Sequence of chain 8.A:
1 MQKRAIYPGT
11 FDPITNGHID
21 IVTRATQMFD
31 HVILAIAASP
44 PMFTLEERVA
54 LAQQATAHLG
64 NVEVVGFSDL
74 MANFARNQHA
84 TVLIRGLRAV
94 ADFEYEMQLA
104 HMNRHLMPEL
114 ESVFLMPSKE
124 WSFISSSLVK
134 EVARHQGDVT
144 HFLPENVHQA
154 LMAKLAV

A small-molecule ligand and the protein it binds are described below.
Small molecule (SMILES): COc1nnc(-c2ccc(Cl)cc2)c(C)c1C

Sequence of chain 13.A:
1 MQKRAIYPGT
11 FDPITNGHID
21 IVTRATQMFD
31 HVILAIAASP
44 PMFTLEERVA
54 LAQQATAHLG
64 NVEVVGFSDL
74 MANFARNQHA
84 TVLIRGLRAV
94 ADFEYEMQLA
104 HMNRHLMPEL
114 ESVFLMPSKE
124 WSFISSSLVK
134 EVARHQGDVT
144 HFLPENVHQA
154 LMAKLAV

Binding-site contacts:
Ligand atom O15 contacts residue PHE70 of chain 8.A at 4.2 Å.
Ligand atom C10 contacts residue LEU102 of chain 8.A at 4.1 Å (hydrophobic).
Ligand atom C3 contacts residue MET74 of chain 8.A at 4.2 Å (hydrophobic).
Ligand atom C3 contacts residue ASP72 of chain 8.A at 4.0 Å.
Ligand atom C13 contacts residue LEU73 of chain 8.A at 4.3 Å (hydrophobic).
Ligand atom C17 contacts residue PHE70 of chain 8.A at 3.0 Å (hydrophobic).
Ligand atom C10 contacts residue MET74 of chain 8.A at 4.2 Å (hydrophobic).
Ligand atom C5 contacts residue LEU73 of chain 8.A at 3.7 Å (hydrophobic).
Ligand atom CL1 contacts residue MET105 of chain 8.A at 4.0 Å.
Ligand atom C2 contacts residue LEU73 of chain 8.A at 4.3 Å (hydrophobic).
Ligand atom C17 contacts residue ALA38 of chain 8.A at 3.5 Å (hydrophobic).
Ligand atom C7 contacts residue ASP72 of chain 8.A at 3.5 Å.
Ligand atom C12 contacts residue PHE70 of chain 8.A at 4.1 Å (hydrophobic).
Ligand atom N9 contacts residue ALA37 of chain 8.A at 3.5 Å.
Ligand atom C12 contacts residue ALA37 of chain 8.A at 3.7 Å (hydrophobic).
Ligand atom C3 contacts residue LEU73 of chain 8.A at 4.1 Å (hydrophobic).
Ligand atom C13 contacts residue ASP72 of chain 8.A at 3.5 Å.
Ligand atom C1 contacts residue MET74 of chain 8.A at 4.1 Å (hydrophobic).
Ligand atom CL1 contacts residue VAL135 of chain 13.A at 3.6 Å.
Ligand atom C2 contacts residue MET74 of chain 8.A at 4.3 Å (hydrophobic).
Ligand atom C13 contacts residue HIS138 of chain 13.A at 3.3 Å.
Ligand atom CL1 contacts residue LEU131 of chain 13.A at 3.8 Å.
Ligand atom C5 contacts residue MET74 of chain 8.A at 3.5 Å (hydrophobic).
Ligand atom O15 contacts residue ALA38 of chain 8.A at 3.9 Å.
Ligand atom C10 contacts residue ASN106 of chain 8.A at 4.2 Å.
Ligand atom C8 contacts residue LEU73 of chain 8.A at 3.6 Å (hydrophobic).
Ligand atom C14 contacts residue LEU102 of chain 8.A at 3.8 Å (hydrophobic).
Ligand atom C12 contacts residue ASP72 of chain 8.A at 4.0 Å.
Ligand atom C10 contacts residue LEU73 of chain 8.A at 3.6 Å (hydrophobic).
Ligand atom O15 contacts residue SER39 of chain 8.A at 3.9 Å.
Ligand atom C8 contacts residue HIS138 of chain 13.A at 3.2 Å.
Ligand atom C13 contacts residue SER71 of chain 8.A at 3.2 Å.
Ligand atom O15 contacts residue ASP72 of chain 8.A at 4.3 Å.
Ligand atom C17 contacts residue ASP72 of chain 8.A at 3.6 Å.
Ligand atom C14 contacts residue LEU73 of chain 8.A at 4.1 Å (hydrophobic).
Ligand atom CL1 contacts residue LEU102 of chain 8.A at 3.3 Å.
Ligand atom C17 contacts residue SER71 of chain 8.A at 3.5 Å.
Ligand atom N9 contacts residue PHE70 of chain 8.A at 3.9 Å.
Ligand atom C17 contacts residue ALA37 of chain 8.A at 3.5 Å (hydrophobic).
Ligand atom O15 contacts residue ALA37 of chain 8.A at 3.1 Å.